Sequence of chain 11.A:
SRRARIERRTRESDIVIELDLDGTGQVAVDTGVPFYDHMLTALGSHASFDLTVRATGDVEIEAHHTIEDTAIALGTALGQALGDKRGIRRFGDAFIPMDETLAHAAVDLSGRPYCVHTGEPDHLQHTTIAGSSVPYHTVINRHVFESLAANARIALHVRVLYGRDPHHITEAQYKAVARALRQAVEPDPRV

Sequence of chain 16.A:
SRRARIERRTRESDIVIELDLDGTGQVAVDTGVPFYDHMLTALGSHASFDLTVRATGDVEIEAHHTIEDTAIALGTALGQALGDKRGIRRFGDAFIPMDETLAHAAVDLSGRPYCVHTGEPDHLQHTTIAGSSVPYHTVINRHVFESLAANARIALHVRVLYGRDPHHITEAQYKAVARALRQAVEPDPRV

This small molecule binds to this protein.
Small molecule (SMILES): N[C@@H](Cc1nnc[nH]1)C(=O)O

Sequence of chain 20.A:
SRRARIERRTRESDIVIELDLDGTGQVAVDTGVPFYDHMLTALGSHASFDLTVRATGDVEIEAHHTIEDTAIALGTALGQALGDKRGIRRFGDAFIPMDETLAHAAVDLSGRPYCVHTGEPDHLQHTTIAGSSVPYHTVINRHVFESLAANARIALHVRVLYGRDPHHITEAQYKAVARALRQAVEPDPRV

Binding-site contacts:
Ligand atom N2 contacts residue HIS183 of chain 20.A at 3.5 Å (h-bond).
Ligand atom N6 contacts residue GLU27 of chain 11.A at 4.3 Å.
Ligand atom C4 contacts residue MET113 of chain 20.A at 4.3 Å (hydrophobic).
Ligand atom O9 contacts residue ARG127 of chain 16.A at 3.0 Å (salt-bridge).
Ligand atom C3 contacts residue HIS80 of chain 11.A at 4.2 Å.
Ligand atom N11 contacts residue MET113 of chain 20.A at 3.5 Å.
Ligand atom N2 contacts residue MET113 of chain 20.A at 3.5 Å.
Ligand atom C3 contacts residue MN1 of chain 11.B at 3.4 Å.
Ligand atom C1 contacts residue HIS183 of chain 20.A at 3.7 Å.
Ligand atom N6 contacts residue ASP84 of chain 11.A at 4.1 Å.
Ligand atom N10 contacts residue GLU186 of chain 20.A at 3.9 Å.
Ligand atom N10 contacts residue MET113 of chain 20.A at 3.5 Å.
Ligand atom N2 contacts residue MN1 of chain 11.B at 2.3 Å.
Ligand atom C1 contacts residue HIS79 of chain 11.A at 3.1 Å.
Ligand atom N11 contacts residue HIS80 of chain 11.A at 3.0 Å (h-bond).
Ligand atom C1 contacts residue MN1 of chain 20.C at 3.3 Å.
Ligand atom N11 contacts residue GLU186 of chain 20.A at 3.1 Å (salt-bridge).
Ligand atom C1 contacts residue HIS182 of chain 20.A at 3.5 Å.
Ligand atom N2 contacts residue HIS79 of chain 11.A at 3.1 Å (h-bond).
Ligand atom C3 contacts residue GLU83 of chain 11.A at 3.5 Å.
Ligand atom C4 contacts residue ARG127 of chain 16.A at 3.3 Å.
Ligand atom C4 contacts residue MN1 of chain 11.B at 3.9 Å.
Ligand atom C1 contacts residue MN1 of chain 11.B at 3.2 Å.
Ligand atom C3 contacts residue MET113 of chain 20.A at 3.5 Å (hydrophobic).
Ligand atom C3 contacts residue MN1 of chain 20.C at 4.3 Å.
Ligand atom N2 contacts residue HIS80 of chain 11.A at 4.3 Å.
Ligand atom N6 contacts residue HIS80 of chain 11.A at 4.0 Å.
Ligand atom N11 contacts residue HIS182 of chain 20.A at 3.1 Å (h-bond).
Ligand atom N10 contacts residue HIS80 of chain 11.A at 3.4 Å (h-bond).
Ligand atom O9 contacts residue MET113 of chain 20.A at 4.3 Å.
Ligand atom C1 contacts residue MET113 of chain 20.A at 3.5 Å (hydrophobic).
Ligand atom C4 contacts residue GLU83 of chain 11.A at 3.4 Å.
Ligand atom C5 contacts residue ARG127 of chain 16.A at 3.5 Å.
Ligand atom C1 contacts residue GLU186 of chain 20.A at 4.0 Å.
Ligand atom C1 contacts residue GLU83 of chain 11.A at 4.1 Å.
Ligand atom C1 contacts residue HIS80 of chain 11.A at 3.7 Å.
Ligand atom N10 contacts residue MN1 of chain 20.C at 3.1 Å.
Ligand atom C7 contacts residue ARG127 of chain 16.A at 3.7 Å.
Ligand atom N2 contacts residue GLU83 of chain 11.A at 3.1 Å (salt-bridge).
Ligand atom N11 contacts residue MN1 of chain 20.C at 2.2 Å.